Binding-site contacts:
Ligand atom C2 contacts residue ASN180 of chain 1.B at 2.5 Å.
Ligand atom O5 contacts residue ASN180 of chain 1.B at 2.4 Å (h-bond).
Ligand atom C8 contacts residue ASN180 of chain 1.B at 4.4 Å.
Ligand atom O5 contacts residue LYS194 of chain 1.B at 4.4 Å.
Ligand atom C7 contacts residue ASN180 of chain 1.B at 3.2 Å.
Ligand atom C4 contacts residue ASN180 of chain 1.B at 4.2 Å.
Ligand atom N2 contacts residue GLU195 of chain 1.B at 4.2 Å.
Ligand atom C8 contacts residue TYR197 of chain 1.B at 4.3 Å (hydrophobic).
Ligand atom O4 contacts residue LYS194 of chain 1.B at 4.1 Å.
Ligand atom C4 contacts residue LYS194 of chain 1.B at 4.2 Å.
Ligand atom C1 contacts residue ASN180 of chain 1.B at 1.4 Å.
Ligand atom C5 contacts residue ASN180 of chain 1.B at 3.7 Å.
Ligand atom C3 contacts residue ASN180 of chain 1.B at 3.8 Å.
Ligand atom O7 contacts residue ASN180 of chain 1.B at 3.2 Å (h-bond).
Ligand atom C5 contacts residue LYS194 of chain 1.B at 3.6 Å.
Ligand atom C1 contacts residue GLU195 of chain 1.B at 4.0 Å.
Ligand atom C1 contacts residue LYS194 of chain 1.B at 4.4 Å.
Ligand atom C6 contacts residue LYS194 of chain 1.B at 4.4 Å.
Ligand atom C3 contacts residue LYS194 of chain 1.B at 4.2 Å.
Ligand atom N2 contacts residue ASN180 of chain 1.B at 2.9 Å (h-bond).

Sequence of chain 1.B:
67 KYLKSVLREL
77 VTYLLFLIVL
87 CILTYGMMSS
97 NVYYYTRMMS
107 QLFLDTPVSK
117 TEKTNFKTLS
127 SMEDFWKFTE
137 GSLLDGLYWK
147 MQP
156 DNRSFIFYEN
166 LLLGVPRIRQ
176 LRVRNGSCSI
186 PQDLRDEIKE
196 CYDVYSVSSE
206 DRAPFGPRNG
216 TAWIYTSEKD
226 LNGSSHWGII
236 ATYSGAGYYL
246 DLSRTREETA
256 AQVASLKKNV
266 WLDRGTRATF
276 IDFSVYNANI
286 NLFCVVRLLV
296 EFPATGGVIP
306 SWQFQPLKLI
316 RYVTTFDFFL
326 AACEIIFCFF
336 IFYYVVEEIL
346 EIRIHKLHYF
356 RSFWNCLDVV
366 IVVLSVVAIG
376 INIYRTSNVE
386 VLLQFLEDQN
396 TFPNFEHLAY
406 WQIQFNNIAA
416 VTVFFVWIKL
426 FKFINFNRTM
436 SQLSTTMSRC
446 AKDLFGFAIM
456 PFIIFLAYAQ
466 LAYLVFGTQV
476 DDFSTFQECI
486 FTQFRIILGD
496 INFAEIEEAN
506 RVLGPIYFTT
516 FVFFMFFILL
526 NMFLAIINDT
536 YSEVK

This small molecule binds to this protein.
Small molecule (SMILES): CC(=O)N[C@@H]1[C@@H](O)[C@H](O)[C@@H](CO)O[C@H]1O